Binding-site contacts:
Ligand atom C3 contacts residue LEU419 of chain 3.A at 3.6 Å (hydrophobic).
Ligand atom C3 contacts residue BCT1 of chain 3.B at 3.4 Å.
Ligand atom O13 contacts residue THR420 of chain 3.A at 4.1 Å.
Ligand atom C18 contacts residue HIS314 of chain 3.A at 3.4 Å.
Ligand atom N1 contacts residue MN1 of chain 3.C at 3.0 Å.
Ligand atom O2 contacts residue BCT1 of chain 3.B at 3.0 Å (h-bond).
Ligand atom C7 contacts residue BCT1 of chain 3.B at 3.5 Å.
Ligand atom C17 contacts residue TYR515 of chain 3.A at 4.1 Å (hydrophobic).
Ligand atom C5 contacts residue LEU419 of chain 3.A at 3.6 Å (hydrophobic).
Ligand atom O4 contacts residue LYS310 of chain 3.A at 2.7 Å (salt-bridge).
Ligand atom C3 contacts residue ASP388 of chain 3.A at 3.5 Å.
Ligand atom C5 contacts residue GLY421 of chain 3.A at 4.1 Å.
Ligand atom C3 contacts residue MN1 of chain 3.C at 3.9 Å.
Ligand atom C12 contacts residue GLY421 of chain 3.A at 3.9 Å.
Ligand atom C3 contacts residue LYS310 of chain 3.A at 3.8 Å.
Ligand atom C3 contacts residue MN1 of chain 3.D at 2.9 Å.
Ligand atom O2 contacts residue MN1 of chain 3.C at 1.9 Å.
Ligand atom N1 contacts residue ASP388 of chain 3.A at 3.5 Å (salt-bridge).
Ligand atom N1 contacts residue LEU419 of chain 3.A at 2.9 Å (h-bond).
Ligand atom O2 contacts residue GLU390 of chain 3.A at 2.6 Å (salt-bridge).
Ligand atom O2 contacts residue ASP321 of chain 3.A at 3.8 Å.
Ligand atom O2 contacts residue ASP388 of chain 3.A at 3.0 Å (salt-bridge).
Ligand atom O2 contacts residue LYS298 of chain 3.A at 2.9 Å (salt-bridge).
Ligand atom N1 contacts residue LYS298 of chain 3.A at 3.5 Å (salt-bridge).
Ligand atom N1 contacts residue ASP303 of chain 3.A at 3.9 Å.
Ligand atom O4 contacts residue MN1 of chain 3.C at 4.0 Å.
Ligand atom O2 contacts residue ASP303 of chain 3.A at 2.9 Å (salt-bridge).
Ligand atom O4 contacts residue ASP388 of chain 3.A at 2.8 Å (salt-bridge).
Ligand atom O4 contacts residue GLU390 of chain 3.A at 4.1 Å.
Ligand atom O13 contacts residue GLY421 of chain 3.A at 3.1 Å (h-bond).
Ligand atom O4 contacts residue ASP303 of chain 3.A at 3.3 Å (salt-bridge).
Ligand atom O2 contacts residue MN1 of chain 3.D at 1.9 Å.
Ligand atom C5 contacts residue THR420 of chain 3.A at 4.0 Å.
Ligand atom O2 contacts residue LEU419 of chain 3.A at 3.9 Å.
Ligand atom N1 contacts residue MN1 of chain 3.D at 2.8 Å.
Ligand atom N1 contacts residue GLU390 of chain 3.A at 3.8 Å.
Ligand atom C5 contacts residue BCT1 of chain 3.B at 4.0 Å.
Ligand atom O4 contacts residue MN1 of chain 3.D at 2.3 Å.
Ligand atom C3 contacts residue ASP303 of chain 3.A at 4.0 Å.
Ligand atom N1 contacts residue BCT1 of chain 3.B at 2.6 Å (h-bond).

This small molecule binds to this protein.
Small molecule (SMILES): CCCCC[C@H](CC(=O)NO)C(=O)N[C@H](C(=O)N1CCC[C@H]1CO)C(C)C

Sequence of chain 3.A:
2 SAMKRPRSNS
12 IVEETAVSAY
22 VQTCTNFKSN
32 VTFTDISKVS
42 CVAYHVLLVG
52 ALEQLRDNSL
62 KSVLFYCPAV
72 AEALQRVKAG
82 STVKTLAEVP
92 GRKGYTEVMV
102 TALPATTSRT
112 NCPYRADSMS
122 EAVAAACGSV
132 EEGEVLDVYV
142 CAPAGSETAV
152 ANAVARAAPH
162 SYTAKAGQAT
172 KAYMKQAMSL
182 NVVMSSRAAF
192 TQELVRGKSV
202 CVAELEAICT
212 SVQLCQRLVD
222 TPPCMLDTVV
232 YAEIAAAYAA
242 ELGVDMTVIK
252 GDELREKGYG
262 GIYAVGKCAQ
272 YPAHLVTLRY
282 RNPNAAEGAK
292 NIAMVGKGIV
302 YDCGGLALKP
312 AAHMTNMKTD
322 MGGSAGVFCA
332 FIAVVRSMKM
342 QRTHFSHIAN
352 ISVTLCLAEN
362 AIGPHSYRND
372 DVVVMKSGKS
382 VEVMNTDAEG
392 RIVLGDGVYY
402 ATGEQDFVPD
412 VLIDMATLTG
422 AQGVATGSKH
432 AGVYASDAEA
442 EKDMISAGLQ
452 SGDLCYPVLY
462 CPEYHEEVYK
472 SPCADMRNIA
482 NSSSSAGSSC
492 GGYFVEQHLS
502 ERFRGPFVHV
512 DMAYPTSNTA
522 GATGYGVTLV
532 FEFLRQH